Sequence of chain 1.B:
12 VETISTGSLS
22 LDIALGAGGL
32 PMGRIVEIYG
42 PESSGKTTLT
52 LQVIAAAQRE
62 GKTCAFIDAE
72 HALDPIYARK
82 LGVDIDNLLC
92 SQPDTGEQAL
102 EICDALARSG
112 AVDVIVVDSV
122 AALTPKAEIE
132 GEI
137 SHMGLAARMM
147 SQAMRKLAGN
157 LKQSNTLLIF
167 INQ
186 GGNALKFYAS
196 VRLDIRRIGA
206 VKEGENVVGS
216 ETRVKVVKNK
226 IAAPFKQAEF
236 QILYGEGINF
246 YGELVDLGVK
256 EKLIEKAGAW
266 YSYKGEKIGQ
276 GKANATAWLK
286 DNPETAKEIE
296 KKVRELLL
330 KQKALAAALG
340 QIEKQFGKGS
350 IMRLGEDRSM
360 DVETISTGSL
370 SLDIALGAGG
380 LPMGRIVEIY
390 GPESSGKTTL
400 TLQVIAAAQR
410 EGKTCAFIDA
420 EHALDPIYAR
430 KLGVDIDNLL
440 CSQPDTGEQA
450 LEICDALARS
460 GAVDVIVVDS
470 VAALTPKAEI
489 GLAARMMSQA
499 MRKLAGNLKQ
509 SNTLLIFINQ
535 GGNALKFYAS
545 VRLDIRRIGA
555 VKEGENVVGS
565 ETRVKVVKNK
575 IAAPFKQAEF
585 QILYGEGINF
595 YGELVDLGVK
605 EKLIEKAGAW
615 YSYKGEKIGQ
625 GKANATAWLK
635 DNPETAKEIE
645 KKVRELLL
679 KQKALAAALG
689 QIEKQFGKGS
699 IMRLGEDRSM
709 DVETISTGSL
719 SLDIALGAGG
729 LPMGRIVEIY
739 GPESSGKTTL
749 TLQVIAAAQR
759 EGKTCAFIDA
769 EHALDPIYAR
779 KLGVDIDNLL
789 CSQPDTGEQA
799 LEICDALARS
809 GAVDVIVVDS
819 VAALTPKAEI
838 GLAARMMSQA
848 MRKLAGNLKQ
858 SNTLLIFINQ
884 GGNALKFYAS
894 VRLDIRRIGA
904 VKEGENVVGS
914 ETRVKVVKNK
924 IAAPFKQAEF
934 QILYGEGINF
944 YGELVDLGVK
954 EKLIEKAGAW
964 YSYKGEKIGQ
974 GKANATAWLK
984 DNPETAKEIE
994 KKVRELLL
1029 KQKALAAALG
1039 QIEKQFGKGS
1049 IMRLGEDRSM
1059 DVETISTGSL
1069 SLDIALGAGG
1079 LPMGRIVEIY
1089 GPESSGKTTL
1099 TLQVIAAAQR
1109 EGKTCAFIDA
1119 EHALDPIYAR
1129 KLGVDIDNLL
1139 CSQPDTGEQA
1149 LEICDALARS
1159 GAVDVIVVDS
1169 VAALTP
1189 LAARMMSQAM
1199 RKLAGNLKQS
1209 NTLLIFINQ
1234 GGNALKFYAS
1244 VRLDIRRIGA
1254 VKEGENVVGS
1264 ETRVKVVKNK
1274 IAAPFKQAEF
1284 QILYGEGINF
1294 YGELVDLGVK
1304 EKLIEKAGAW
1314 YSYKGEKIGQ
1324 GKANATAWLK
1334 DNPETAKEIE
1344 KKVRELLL

Binding-site contacts:
Ligand atom O4' contacts residue THR747 of chain 1.B at 3.6 Å (h-bond).
Ligand atom O1A contacts residue THR747 of chain 1.B at 2.8 Å (h-bond).
Ligand atom C5 contacts residue TYR776 of chain 1.B at 4.2 Å (hydrophobic).
Ligand atom O1B contacts residue PRO740 of chain 1.B at 3.9 Å.
Ligand atom O5' contacts residue GLY744 of chain 1.B at 3.5 Å (h-bond).
Ligand atom O3A contacts residue THR746 of chain 1.B at 2.9 Å (h-bond).
Ligand atom C5' contacts residue SER742 of chain 1.B at 4.0 Å.
Ligand atom O1B contacts residue LYS745 of chain 1.B at 3.3 Å (salt-bridge).
Ligand atom O3A contacts residue LYS745 of chain 1.B at 3.6 Å (salt-bridge).
Ligand atom O2' contacts residue TYR937 of chain 1.B at 3.6 Å.
Ligand atom O1A contacts residue THR746 of chain 1.B at 3.2 Å (h-bond).
Ligand atom O1A contacts residue GLY744 of chain 1.B at 3.5 Å.
Ligand atom O2B contacts residue LYS745 of chain 1.B at 3.2 Å.
Ligand atom PB contacts residue SER742 of chain 1.B at 4.1 Å.
Ligand atom N3 contacts residue TYR937 of chain 1.B at 4.2 Å.
Ligand atom C5' contacts residue GLY744 of chain 1.B at 3.6 Å.
Ligand atom O2G contacts residue LYS745 of chain 1.B at 3.7 Å.
Ligand atom O2A contacts residue THR746 of chain 1.B at 3.6 Å.
Ligand atom N3B contacts residue SER742 of chain 1.B at 4.2 Å.
Ligand atom C5' contacts residue SER743 of chain 1.B at 4.1 Å.
Ligand atom PA contacts residue THR746 of chain 1.B at 3.6 Å.
Ligand atom O1B contacts residue SER743 of chain 1.B at 3.6 Å (h-bond).
Ligand atom PB contacts residue THR746 of chain 1.B at 3.9 Å.
Ligand atom O1G contacts residue GLU769 of chain 1.B at 3.4 Å (salt-bridge).
Ligand atom PA contacts residue THR747 of chain 1.B at 4.1 Å.
Ligand atom PB contacts residue LYS745 of chain 1.B at 3.6 Å.
Ligand atom O5' contacts residue SER743 of chain 1.B at 3.7 Å.
Ligand atom O1G contacts residue LYS745 of chain 1.B at 3.8 Å.
Ligand atom O3' contacts residue SER913 of chain 1.B at 3.9 Å.
Ligand atom O1B contacts residue GLU741 of chain 1.B at 3.7 Å.
Ligand atom C4 contacts residue TYR776 of chain 1.B at 4.1 Å (hydrophobic).
Ligand atom O1B contacts residue SER742 of chain 1.B at 2.9 Å (h-bond).
Ligand atom C6 contacts residue ASP773 of chain 1.B at 4.0 Å.
Ligand atom O5' contacts residue SER742 of chain 1.B at 3.6 Å.
Ligand atom O2B contacts residue THR746 of chain 1.B at 3.5 Å.
Ligand atom O2G contacts residue SER742 of chain 1.B at 3.5 Å (h-bond).
Ligand atom N6 contacts residue ASP773 of chain 1.B at 2.8 Å (salt-bridge).
Ligand atom O1A contacts residue LYS745 of chain 1.B at 4.1 Å.
Ligand atom O3A contacts residue GLY744 of chain 1.B at 3.9 Å.
Ligand atom O2G contacts residue GLU741 of chain 1.B at 3.3 Å.

This small molecule binds to this protein.
Small molecule (SMILES): Nc1ncnc2c1ncn2[C@@H]1O[C@H](CO[P](=O)(O)O[P](=O)(O)NP(=O)(O)O)[C@@H](O)[C@H]1O